Sequence of chain 1.A:
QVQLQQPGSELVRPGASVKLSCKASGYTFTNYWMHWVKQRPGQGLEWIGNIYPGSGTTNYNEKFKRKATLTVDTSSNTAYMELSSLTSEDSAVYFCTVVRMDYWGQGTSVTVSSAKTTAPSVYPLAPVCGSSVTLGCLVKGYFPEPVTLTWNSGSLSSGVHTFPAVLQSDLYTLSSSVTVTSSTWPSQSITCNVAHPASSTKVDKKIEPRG

Sequence of chain 1.B:
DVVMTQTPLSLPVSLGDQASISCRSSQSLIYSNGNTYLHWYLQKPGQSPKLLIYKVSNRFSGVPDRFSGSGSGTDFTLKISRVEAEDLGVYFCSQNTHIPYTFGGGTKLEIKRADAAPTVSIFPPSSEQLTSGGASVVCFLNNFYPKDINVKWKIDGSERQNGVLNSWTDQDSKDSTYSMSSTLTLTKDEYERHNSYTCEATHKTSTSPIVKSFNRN

Binding-site contacts:
Ligand atom C39 contacts residue ASN96 of chain 1.B at 3.8 Å.
Ligand atom O30 contacts residue OA81 of chain 1.N at 3.1 Å (h-bond).
Ligand atom O3 contacts residue TYR31 of chain 1.B at 3.6 Å.
Ligand atom O35 contacts residue ASN50 of chain 1.A at 3.0 Å (h-bond).
Ligand atom C27 contacts residue TRP33 of chain 1.A at 4.0 Å (hydrophobic).
Ligand atom C39 contacts residue TYR31 of chain 1.B at 3.8 Å (hydrophobic).
Ligand atom O19 contacts residue HIS35 of chain 1.A at 2.9 Å (h-bond).
Ligand atom C26 contacts residue TRP33 of chain 1.A at 3.7 Å (hydrophobic).
Ligand atom C37 contacts residue OA81 of chain 1.N at 3.9 Å.
Ligand atom C32 contacts residue OA81 of chain 1.N at 3.7 Å.
Ligand atom O1 contacts residue TYR31 of chain 1.B at 2.7 Å (h-bond).
Ligand atom C31 contacts residue OA81 of chain 1.N at 4.0 Å.
Ligand atom C37 contacts residue TYR31 of chain 1.B at 3.4 Å (hydrophobic).
Ligand atom C26 contacts residue OA81 of chain 1.N at 3.6 Å.
Ligand atom P contacts residue TYR31 of chain 1.B at 3.7 Å.
Ligand atom O36 contacts residue ASN59 of chain 1.A at 3.9 Å.
Ligand atom C28 contacts residue ASN50 of chain 1.A at 4.0 Å.
Ligand atom C39 contacts residue ILE99 of chain 1.B at 3.7 Å (hydrophobic).
Ligand atom C26 contacts residue TYR101 of chain 1.B at 3.8 Å (hydrophobic).
Ligand atom O41 contacts residue ASN59 of chain 1.A at 4.0 Å.
Ligand atom C31 contacts residue TYR31 of chain 1.B at 3.1 Å (hydrophobic).
Ligand atom O35 contacts residue TRP33 of chain 1.A at 3.6 Å.
Ligand atom O19 contacts residue OA81 of chain 1.N at 3.8 Å.
Ligand atom N34 contacts residue TYR31 of chain 1.B at 3.4 Å (h-bond).
Ligand atom P11 contacts residue TRP33 of chain 1.A at 3.8 Å.
Ligand atom C39 contacts residue THR97 of chain 1.B at 3.5 Å.
Ligand atom O35 contacts residue ASN59 of chain 1.A at 3.6 Å (h-bond).
Ligand atom O20 contacts residue OA81 of chain 1.N at 2.9 Å.
Ligand atom O21 contacts residue ARG100 of chain 1.A at 3.3 Å (salt-bridge).
Ligand atom C40 contacts residue ASN59 of chain 1.A at 4.0 Å.
Ligand atom O20 contacts residue TRP33 of chain 1.A at 3.4 Å.
Ligand atom O38 contacts residue TYR31 of chain 1.B at 3.2 Å (h-bond).
Ligand atom P11 contacts residue OA81 of chain 1.N at 2.6 Å.
Ligand atom O21 contacts residue TRP33 of chain 1.A at 3.6 Å.
Ligand atom C32 contacts residue TYR31 of chain 1.B at 3.2 Å (hydrophobic).
Ligand atom O21 contacts residue OA81 of chain 1.N at 3.5 Å.
Ligand atom O10 contacts residue OA81 of chain 1.N at 1.4 Å.
Ligand atom C39 contacts residue OA81 of chain 1.N at 4.0 Å.
Ligand atom O19 contacts residue TRP33 of chain 1.A at 3.1 Å.
Ligand atom N34 contacts residue OA81 of chain 1.N at 3.0 Å (h-bond).

This small molecule binds to this protein.
Small molecule (SMILES): CC(=O)N[C@@H]1[C@@H](OP(=O)(O)O)O[C@H](COP(=O)(O)O)[C@@H](O)[C@@H]1OC(C)=O